This small molecule binds to this protein.
Small molecule (SMILES): O=c1[nH]cnc2c1ncn2[C@@H]1O[C@H](COP(=O)(O)O)[C@@H](O)[C@H]1O

Binding-site contacts:
Ligand atom O2P contacts residue SER217 of chain 1.A at 2.8 Å (h-bond).
Ligand atom C2 contacts residue CYS219 of chain 1.A at 2.9 Å (hydrophobic).
Ligand atom C5' contacts residue TYR299 of chain 1.A at 3.6 Å (hydrophobic).
Ligand atom O6 contacts residue MET302 of chain 1.A at 3.1 Å (h-bond).
Ligand atom C6 contacts residue GLY303 of chain 1.A at 3.5 Å.
Ligand atom N7 contacts residue MET302 of chain 1.A at 2.9 Å (h-bond).
Ligand atom C4 contacts residue ILE218 of chain 1.A at 3.7 Å (hydrophobic).
Ligand atom O6 contacts residue GLY303 of chain 1.A at 2.7 Å (h-bond).
Ligand atom O3' contacts residue SER86 of chain 1.A at 2.8 Å (h-bond).
Ligand atom O5' contacts residue GLY253 of chain 1.A at 3.5 Å.
Ligand atom O2P contacts residue SER276 of chain 1.A at 3.0 Å (h-bond).
Ligand atom C2 contacts residue KP31 of chain 1.C at 3.0 Å.
Ligand atom C2' contacts residue ASP252 of chain 1.A at 3.6 Å.
Ligand atom N7 contacts residue GLY301 of chain 1.A at 3.5 Å.
Ligand atom O2' contacts residue ASP252 of chain 1.A at 2.5 Å (salt-bridge).
Ligand atom C3' contacts residue ASP252 of chain 1.A at 3.4 Å.
Ligand atom O1P contacts residue SER217 of chain 1.A at 2.9 Å (h-bond).
Ligand atom O6 contacts residue GLY301 of chain 1.A at 3.1 Å.
Ligand atom C2 contacts residue GLU336 of chain 1.A at 3.5 Å.
Ligand atom O3' contacts residue ASP252 of chain 1.A at 2.5 Å (salt-bridge).
Ligand atom C4' contacts residue ASP252 of chain 1.A at 3.5 Å.
Ligand atom C5 contacts residue ILE218 of chain 1.A at 3.6 Å (hydrophobic).
Ligand atom O3P contacts residue GLY275 of chain 1.A at 2.9 Å (h-bond).
Ligand atom C8 contacts residue MET88 of chain 1.A at 3.6 Å (hydrophobic).
Ligand atom N1 contacts residue GLU336 of chain 1.A at 2.8 Å (salt-bridge).
Ligand atom O5' contacts residue GLY216 of chain 1.A at 3.4 Å.
Ligand atom N7 contacts residue ILE218 of chain 1.A at 3.7 Å.
Ligand atom O3' contacts residue MET273 of chain 1.A at 3.5 Å (h-bond).
Ligand atom C3' contacts residue SER86 of chain 1.A at 3.6 Å.
Ligand atom O6 contacts residue GLY337 of chain 1.A at 3.5 Å.
Ligand atom O2' contacts residue KP31 of chain 1.C at 3.5 Å.
Ligand atom C5 contacts residue MET302 of chain 1.A at 3.6 Å (hydrophobic).
Ligand atom N3 contacts residue KP31 of chain 1.C at 3.4 Å.
Ligand atom O1P contacts residue GLY254 of chain 1.A at 2.9 Å (h-bond).
Ligand atom O2P contacts residue TYR299 of chain 1.A at 2.6 Å (h-bond).
Ligand atom C6 contacts residue KP31 of chain 1.C at 3.6 Å.
Ligand atom N3 contacts residue CYS219 of chain 1.A at 3.4 Å (h-bond).
Ligand atom O1P contacts residue GLY216 of chain 1.A at 3.5 Å.
Ligand atom O3P contacts residue SER276 of chain 1.A at 3.4 Å (h-bond).
Ligand atom N1 contacts residue KP31 of chain 1.C at 3.3 Å (h-bond).

Sequence of chain 1.A:
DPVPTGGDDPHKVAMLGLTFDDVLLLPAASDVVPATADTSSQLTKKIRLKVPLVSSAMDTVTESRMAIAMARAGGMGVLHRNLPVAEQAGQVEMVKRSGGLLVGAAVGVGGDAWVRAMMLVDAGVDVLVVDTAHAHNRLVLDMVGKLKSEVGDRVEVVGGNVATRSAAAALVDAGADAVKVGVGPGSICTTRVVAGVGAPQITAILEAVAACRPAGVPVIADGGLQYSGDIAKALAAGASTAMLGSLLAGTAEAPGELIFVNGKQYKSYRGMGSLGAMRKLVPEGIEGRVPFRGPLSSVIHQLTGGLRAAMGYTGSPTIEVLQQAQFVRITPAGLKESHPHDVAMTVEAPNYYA